A protein and the small-molecule ligand that binds it are described below.
Small molecule (SMILES): O=C1C[C@@H](c2ccc(C[C@H](NS(=O)(=O)c3cccc(C(F)(F)F)c3)c3nc(Cc4ccccc4)c[nH]3)cc2)S(=O)(=O)N1

Binding-site contacts:
Ligand atom C21 contacts residue ASP48 of chain 1.A at 3.5 Å.
Ligand atom C21 contacts residue TYR46 of chain 1.A at 3.6 Å (hydrophobic).
Ligand atom C3 contacts residue PHE182 of chain 1.A at 3.5 Å (hydrophobic).
Ligand atom N4 contacts residue ARG221 of chain 1.A at 3.1 Å (salt-bridge).
Ligand atom C9 contacts residue ASP48 of chain 1.A at 3.4 Å.
Ligand atom N45 contacts residue TYR46 of chain 1.A at 3.7 Å.
Ligand atom C11 contacts residue PHE182 of chain 1.A at 3.5 Å (hydrophobic).
Ligand atom O9 contacts residue GLN266 of chain 1.A at 2.9 Å (h-bond).
Ligand atom O7 contacts residue GLY220 of chain 1.A at 2.9 Å (h-bond).
Ligand atom C15 contacts residue TYR46 of chain 1.A at 3.5 Å (hydrophobic).
Ligand atom O9 contacts residue PHE182 of chain 1.A at 2.8 Å (h-bond).
Ligand atom N4 contacts residue ASP181 of chain 1.A at 3.3 Å (salt-bridge).
Ligand atom O9 contacts residue ASP181 of chain 1.A at 3.5 Å (salt-bridge).
Ligand atom C13 contacts residue GLN262 of chain 1.A at 3.7 Å.
Ligand atom O9 contacts residue ARG221 of chain 1.A at 3.7 Å.
Ligand atom C27 contacts residue PHE182 of chain 1.A at 3.2 Å (hydrophobic).
Ligand atom O1 contacts residue ARG47 of chain 1.A at 3.5 Å (salt-bridge).
Ligand atom F5 contacts residue ASP48 of chain 1.A at 3.6 Å.
Ligand atom C22 contacts residue ASP48 of chain 1.A at 3.6 Å.
Ligand atom C12 contacts residue PHE182 of chain 1.A at 3.5 Å (hydrophobic).
Ligand atom N13 contacts residue ASP48 of chain 1.A at 2.9 Å (salt-bridge).
Ligand atom O6 contacts residue ARG221 of chain 1.A at 3.5 Å (salt-bridge).
Ligand atom C1 contacts residue ASP181 of chain 1.A at 2.9 Å.
Ligand atom S5 contacts residue ASP181 of chain 1.A at 3.6 Å.
Ligand atom O7 contacts residue ALA217 of chain 1.A at 3.2 Å.
Ligand atom C12 contacts residue GLN262 of chain 1.A at 3.6 Å.
Ligand atom O7 contacts residue ILE219 of chain 1.A at 3.3 Å.
Ligand atom O6 contacts residue CYS215 of chain 1.A at 3.5 Å (h-bond).
Ligand atom S5 contacts residue CYS215 of chain 1.A at 3.6 Å.
Ligand atom C2 contacts residue ASP181 of chain 1.A at 3.1 Å.
Ligand atom O6 contacts residue SER216 of chain 1.A at 2.7 Å (h-bond).
Ligand atom N45 contacts residue ASP48 of chain 1.A at 2.6 Å (salt-bridge).
Ligand atom F6 contacts residue ARG47 of chain 1.A at 3.4 Å.
Ligand atom O6 contacts residue ALA217 of chain 1.A at 2.8 Å (h-bond).
Ligand atom C3 contacts residue GLY220 of chain 1.A at 3.6 Å.
Ligand atom C3 contacts residue ASP181 of chain 1.A at 3.1 Å.
Ligand atom O7 contacts residue CYS215 of chain 1.A at 3.6 Å (h-bond).
Ligand atom F5 contacts residue ARG47 of chain 1.A at 3.5 Å.
Ligand atom C2 contacts residue PHE182 of chain 1.A at 3.5 Å (hydrophobic).
Ligand atom N4 contacts residue GLY220 of chain 1.A at 3.5 Å.

Sequence of chain 1.A:
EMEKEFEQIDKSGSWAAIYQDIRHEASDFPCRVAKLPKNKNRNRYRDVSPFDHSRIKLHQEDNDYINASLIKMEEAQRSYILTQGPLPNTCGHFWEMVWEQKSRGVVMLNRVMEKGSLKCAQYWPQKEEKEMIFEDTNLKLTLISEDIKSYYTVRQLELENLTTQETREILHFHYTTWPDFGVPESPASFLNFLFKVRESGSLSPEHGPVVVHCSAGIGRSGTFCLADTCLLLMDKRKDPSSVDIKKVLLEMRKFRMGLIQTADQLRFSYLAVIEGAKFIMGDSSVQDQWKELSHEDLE